Binding-site contacts:
Ligand atom C6 contacts residue SER449 of chain 1.A at 3.6 Å.
Ligand atom C2 contacts residue SER449 of chain 1.A at 1.4 Å.
Ligand atom C5 contacts residue SER449 of chain 1.A at 3.9 Å.
Ligand atom C4 contacts residue SER449 of chain 1.A at 3.0 Å.
Ligand atom O1B contacts residue SER449 of chain 1.A at 2.4 Å (h-bond).
Ligand atom O1B contacts residue VAL447 of chain 1.A at 3.3 Å.
Ligand atom O4 contacts residue GLY451 of chain 1.A at 3.8 Å.
Ligand atom C4 contacts residue GLY451 of chain 1.A at 3.7 Å.
Ligand atom O4 contacts residue SER449 of chain 1.A at 4.2 Å.
Ligand atom C1 contacts residue VAL447 of chain 1.A at 4.5 Å (hydrophobic).
Ligand atom C3 contacts residue SER449 of chain 1.A at 2.2 Å.
Ligand atom C3 contacts residue SER452 of chain 1.A at 4.1 Å.
Ligand atom C1 contacts residue SER449 of chain 1.A at 2.0 Å.
Ligand atom O4 contacts residue SER452 of chain 1.A at 3.6 Å (h-bond).
Ligand atom C3 contacts residue VAL447 of chain 1.A at 4.5 Å (hydrophobic).
Ligand atom C4 contacts residue SER452 of chain 1.A at 3.5 Å.
Ligand atom O1A contacts residue SER449 of chain 1.A at 3.0 Å (h-bond).
Ligand atom O1A contacts residue LYS467 of chain 1.A at 4.2 Å.
Ligand atom O1B contacts residue VAL448 of chain 1.A at 4.1 Å.
Ligand atom C5 contacts residue GLY451 of chain 1.A at 4.3 Å.
Ligand atom O6 contacts residue SER449 of chain 1.A at 2.8 Å (h-bond).

Sequence of chain 1.A:
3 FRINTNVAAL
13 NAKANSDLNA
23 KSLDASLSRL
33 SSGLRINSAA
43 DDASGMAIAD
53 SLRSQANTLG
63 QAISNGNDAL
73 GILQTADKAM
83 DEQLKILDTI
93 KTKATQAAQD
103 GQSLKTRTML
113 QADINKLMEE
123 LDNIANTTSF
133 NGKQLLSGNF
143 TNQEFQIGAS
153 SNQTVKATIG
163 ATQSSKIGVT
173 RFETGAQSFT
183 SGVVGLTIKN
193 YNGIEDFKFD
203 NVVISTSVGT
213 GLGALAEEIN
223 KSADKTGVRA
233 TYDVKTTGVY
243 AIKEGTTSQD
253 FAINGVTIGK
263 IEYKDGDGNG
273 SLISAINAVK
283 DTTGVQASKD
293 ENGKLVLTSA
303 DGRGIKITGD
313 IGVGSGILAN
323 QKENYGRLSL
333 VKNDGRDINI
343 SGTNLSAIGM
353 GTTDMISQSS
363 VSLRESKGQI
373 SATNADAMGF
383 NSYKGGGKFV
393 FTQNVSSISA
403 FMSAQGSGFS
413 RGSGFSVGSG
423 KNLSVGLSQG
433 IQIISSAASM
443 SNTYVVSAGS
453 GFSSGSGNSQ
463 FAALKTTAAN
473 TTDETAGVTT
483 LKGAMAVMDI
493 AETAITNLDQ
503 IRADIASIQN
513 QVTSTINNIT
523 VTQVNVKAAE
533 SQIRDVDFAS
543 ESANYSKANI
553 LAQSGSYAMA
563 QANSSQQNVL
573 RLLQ

The small molecule below binds the protein below.
Small molecule (SMILES): C[C@H](O)[C@H](N)[C@@H]1O[C@](O)(C(=O)O)C[C@H](O)[C@@H]1N